This small molecule binds to this protein.
Small molecule (SMILES): CC(=O)N[C@@H]1[C@@H](O)[C@H](O)[C@@H](CO)O[C@H]1O

Binding-site contacts:
Ligand atom C5 contacts residue ASN336 of chain 3.A at 3.6 Å.
Ligand atom C7 contacts residue HIS334 of chain 3.A at 3.9 Å.
Ligand atom C7 contacts residue ASN336 of chain 3.A at 3.4 Å.
Ligand atom C3 contacts residue ASN336 of chain 3.A at 3.6 Å.
Ligand atom O5 contacts residue THR418 of chain 3.A at 4.2 Å.
Ligand atom C8 contacts residue ASN336 of chain 3.A at 4.3 Å.
Ligand atom C8 contacts residue ASN300 of chain 3.A at 3.4 Å.
Ligand atom C1 contacts residue THR418 of chain 3.A at 4.2 Å.
Ligand atom O7 contacts residue ASN300 of chain 3.A at 4.5 Å.
Ligand atom O7 contacts residue ASN336 of chain 3.A at 3.7 Å.
Ligand atom N2 contacts residue HIS334 of chain 3.A at 3.1 Å (h-bond).
Ligand atom C8 contacts residue HIS334 of chain 3.A at 3.8 Å.
Ligand atom N2 contacts residue ASN336 of chain 3.A at 2.7 Å (h-bond).
Ligand atom C8 contacts residue CYS301 of chain 3.A at 4.5 Å (hydrophobic).
Ligand atom C4 contacts residue ASN336 of chain 3.A at 4.1 Å.
Ligand atom C1 contacts residue HIS334 of chain 3.A at 4.2 Å.
Ligand atom C2 contacts residue ASN336 of chain 3.A at 2.3 Å.
Ligand atom C1 contacts residue ASN336 of chain 3.A at 1.4 Å.
Ligand atom O5 contacts residue ASN336 of chain 3.A at 2.4 Å (h-bond).
Ligand atom C8 contacts residue THR302 of chain 3.A at 3.6 Å.
Ligand atom C7 contacts residue ASN300 of chain 3.A at 4.4 Å.
Ligand atom C3 contacts residue HIS334 of chain 3.A at 3.9 Å.
Ligand atom O3 contacts residue HIS334 of chain 3.A at 4.2 Å.
Ligand atom C2 contacts residue HIS334 of chain 3.A at 3.9 Å.

Sequence of chain 3.A:
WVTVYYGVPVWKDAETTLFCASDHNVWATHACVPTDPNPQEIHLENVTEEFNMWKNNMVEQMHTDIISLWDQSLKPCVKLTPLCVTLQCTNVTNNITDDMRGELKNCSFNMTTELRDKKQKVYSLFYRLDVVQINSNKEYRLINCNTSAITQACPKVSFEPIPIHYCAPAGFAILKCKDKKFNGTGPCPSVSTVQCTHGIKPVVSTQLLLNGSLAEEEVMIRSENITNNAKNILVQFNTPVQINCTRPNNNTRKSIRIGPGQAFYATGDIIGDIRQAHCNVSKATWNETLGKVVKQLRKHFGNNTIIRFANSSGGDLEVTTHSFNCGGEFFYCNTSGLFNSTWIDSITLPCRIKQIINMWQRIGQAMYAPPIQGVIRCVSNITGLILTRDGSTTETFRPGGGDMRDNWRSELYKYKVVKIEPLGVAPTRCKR